Binding-site contacts:
Ligand atom C1 contacts residue SER289 of chain 1.A at 3.8 Å.
Ligand atom OA2 contacts residue GLN182 of chain 1.A at 3.1 Å (h-bond).
Ligand atom CZ contacts residue GLU296 of chain 1.A at 3.5 Å.
Ligand atom CA contacts residue HEM1 of chain 1.C at 3.9 Å.
Ligand atom OA1 contacts residue ASP301 of chain 1.A at 2.6 Å (salt-bridge).
Ligand atom OA1 contacts residue TYR292 of chain 1.A at 3.4 Å.
Ligand atom CZ contacts residue HEM1 of chain 1.C at 3.9 Å.
Ligand atom C contacts residue GLN182 of chain 1.A at 3.7 Å.
Ligand atom NH2 contacts residue HEM1 of chain 1.C at 3.5 Å.
Ligand atom NH2 contacts residue PRO269 of chain 1.A at 3.9 Å.
Ligand atom C contacts residue TYR292 of chain 1.A at 3.4 Å (hydrophobic).
Ligand atom OA2 contacts residue TYR292 of chain 1.A at 2.6 Å (h-bond).
Ligand atom NH2 contacts residue GLU296 of chain 1.A at 2.9 Å (salt-bridge).
Ligand atom CG contacts residue GLU296 of chain 1.A at 3.5 Å.
Ligand atom C contacts residue ASP301 of chain 1.A at 3.5 Å.
Ligand atom NH2 contacts residue TRP291 of chain 1.A at 3.0 Å (h-bond).
Ligand atom OA1 contacts residue GLU296 of chain 1.A at 3.6 Å.
Ligand atom C2 contacts residue SER289 of chain 1.A at 3.8 Å.
Ligand atom N contacts residue HEM1 of chain 1.C at 2.9 Å (h-bond).
Ligand atom CG contacts residue HEM1 of chain 1.C at 3.8 Å.
Ligand atom OH contacts residue GLY290 of chain 1.A at 3.7 Å.
Ligand atom NH1 contacts residue HEM1 of chain 1.C at 3.2 Å (h-bond).
Ligand atom C1 contacts residue VAL271 of chain 1.A at 3.4 Å (hydrophobic).
Ligand atom OA2 contacts residue ASP301 of chain 1.A at 3.6 Å.
Ligand atom N contacts residue GLU296 of chain 1.A at 2.9 Å (salt-bridge).
Ligand atom C2 contacts residue PRO269 of chain 1.A at 3.8 Å (hydrophobic).
Ligand atom CA contacts residue GLU296 of chain 1.A at 3.5 Å.
Ligand atom CB contacts residue GLU296 of chain 1.A at 3.3 Å.
Ligand atom CD contacts residue GLU296 of chain 1.A at 3.4 Å.
Ligand atom CD contacts residue VAL271 of chain 1.A at 4.0 Å (hydrophobic).
Ligand atom CA contacts residue GLN182 of chain 1.A at 3.5 Å.
Ligand atom NE contacts residue GLU296 of chain 1.A at 2.6 Å (salt-bridge).
Ligand atom C2 contacts residue HEM1 of chain 1.C at 3.6 Å.
Ligand atom OH contacts residue HEM1 of chain 1.C at 3.8 Å.
Ligand atom C1 contacts residue PHE288 of chain 1.A at 3.4 Å (hydrophobic).
Ligand atom C2 contacts residue GLY290 of chain 1.A at 3.5 Å.
Ligand atom C1 contacts residue PRO269 of chain 1.A at 3.3 Å (hydrophobic).
Ligand atom OA2 contacts residue TYR266 of chain 1.A at 3.5 Å (h-bond).
Ligand atom CB contacts residue GLN182 of chain 1.A at 3.6 Å.
Ligand atom OH contacts residue PRO269 of chain 1.A at 3.9 Å.

Sequence of chain 1.A:
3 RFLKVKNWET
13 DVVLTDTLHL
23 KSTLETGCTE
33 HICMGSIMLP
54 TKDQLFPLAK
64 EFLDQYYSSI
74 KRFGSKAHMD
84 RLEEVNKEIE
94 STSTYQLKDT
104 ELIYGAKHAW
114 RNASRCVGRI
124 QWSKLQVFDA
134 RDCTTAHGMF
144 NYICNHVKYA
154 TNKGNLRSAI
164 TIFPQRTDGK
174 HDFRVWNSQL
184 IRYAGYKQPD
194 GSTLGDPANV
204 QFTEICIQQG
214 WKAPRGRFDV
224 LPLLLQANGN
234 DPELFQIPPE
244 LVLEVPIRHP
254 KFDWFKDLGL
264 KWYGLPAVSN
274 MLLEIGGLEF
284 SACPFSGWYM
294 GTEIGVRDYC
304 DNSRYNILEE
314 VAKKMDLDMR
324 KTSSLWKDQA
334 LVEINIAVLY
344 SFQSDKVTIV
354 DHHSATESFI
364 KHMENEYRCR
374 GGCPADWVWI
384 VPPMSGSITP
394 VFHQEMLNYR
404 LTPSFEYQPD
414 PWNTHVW

This small molecule binds to this protein.
Small molecule (SMILES): [H]/N=C(\NCCC[C@H](N)C(=O)O)NOCC